This protein binds this small molecule.
Small molecule (SMILES): O=C(O)C(O)(O)C(F)(F)C(=O)O

Binding-site contacts:
Ligand atom O5 contacts residue CYS123 of chain 1.G at 3.6 Å.
Ligand atom F2 contacts residue ASN213 of chain 1.G at 3.5 Å.
Ligand atom O1 contacts residue THR45 of chain 1.G at 3.7 Å.
Ligand atom C2 contacts residue MN1 of chain 1.FA at 2.9 Å.
Ligand atom F1 contacts residue CYS123 of chain 1.G at 3.7 Å.
Ligand atom C2 contacts residue TYR43 of chain 1.G at 3.4 Å (hydrophobic).
Ligand atom O4 contacts residue ASN213 of chain 1.G at 3.4 Å (h-bond).
Ligand atom C1 contacts residue GLY46 of chain 1.G at 3.6 Å.
Ligand atom F1 contacts residue ASP58 of chain 1.G at 3.2 Å.
Ligand atom O3 contacts residue ARG160 of chain 1.G at 3.0 Å (salt-bridge).
Ligand atom O4 contacts residue TYR43 of chain 1.G at 2.6 Å (h-bond).
Ligand atom F2 contacts residue VAL215 of chain 1.G at 3.7 Å.
Ligand atom O3 contacts residue ASP86 of chain 1.G at 3.7 Å.
Ligand atom O2 contacts residue THR45 of chain 1.G at 2.6 Å (h-bond).
Ligand atom O1 contacts residue ASP86 of chain 1.G at 2.8 Å (salt-bridge).
Ligand atom C1 contacts residue TYR43 of chain 1.G at 3.3 Å (hydrophobic).
Ligand atom O1 contacts residue MN1 of chain 1.FA at 1.9 Å.
Ligand atom O5 contacts residue ARG160 of chain 1.G at 2.9 Å (salt-bridge).
Ligand atom O3 contacts residue MN1 of chain 1.FA at 1.9 Å.
Ligand atom O2 contacts residue TYR43 of chain 1.G at 3.2 Å (h-bond).
Ligand atom O6 contacts residue GLU190 of chain 1.G at 2.5 Å (salt-bridge).
Ligand atom O6 contacts residue ASN213 of chain 1.G at 3.0 Å (h-bond).
Ligand atom O2 contacts residue GLY46 of chain 1.G at 3.7 Å.
Ligand atom O2 contacts residue PRO239 of chain 1.G at 3.5 Å.
Ligand atom O6 contacts residue HIS125 of chain 1.G at 3.4 Å.
Ligand atom O5 contacts residue GLY124 of chain 1.G at 2.7 Å (h-bond).
Ligand atom C4 contacts residue GLU190 of chain 1.G at 3.2 Å.
Ligand atom C4 contacts residue GLY124 of chain 1.G at 3.4 Å.
Ligand atom O5 contacts residue GLU190 of chain 1.G at 3.4 Å (salt-bridge).
Ligand atom F2 contacts residue PRO239 of chain 1.G at 3.4 Å.
Ligand atom O1 contacts residue GLY46 of chain 1.G at 3.0 Å (h-bond).
Ligand atom O6 contacts residue GLY124 of chain 1.G at 3.6 Å.
Ligand atom O2 contacts residue ALA47 of chain 1.G at 3.8 Å.
Ligand atom F1 contacts residue ALA47 of chain 1.G at 3.6 Å.
Ligand atom C1 contacts residue MN1 of chain 1.FA at 2.7 Å.
Ligand atom O1 contacts residue ALA47 of chain 1.G at 2.8 Å (h-bond).
Ligand atom C1 contacts residue ASP86 of chain 1.G at 3.7 Å.
Ligand atom C4 contacts residue ASN213 of chain 1.G at 3.7 Å.
Ligand atom C1 contacts residue ALA47 of chain 1.G at 3.6 Å (hydrophobic).
Ligand atom C1 contacts residue THR45 of chain 1.G at 3.4 Å.

Sequence of chain 1.G:
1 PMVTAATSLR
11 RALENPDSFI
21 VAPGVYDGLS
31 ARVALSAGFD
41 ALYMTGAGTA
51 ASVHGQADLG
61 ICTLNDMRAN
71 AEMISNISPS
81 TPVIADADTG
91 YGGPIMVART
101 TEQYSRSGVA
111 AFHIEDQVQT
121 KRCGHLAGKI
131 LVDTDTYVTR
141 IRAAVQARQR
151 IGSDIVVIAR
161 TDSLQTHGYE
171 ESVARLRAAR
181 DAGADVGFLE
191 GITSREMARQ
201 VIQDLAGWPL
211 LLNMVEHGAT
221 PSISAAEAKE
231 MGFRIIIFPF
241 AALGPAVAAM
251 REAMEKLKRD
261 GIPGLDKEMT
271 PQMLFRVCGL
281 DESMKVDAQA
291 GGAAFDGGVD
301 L